Binding-site contacts:
Ligand atom O2' contacts residue GLU74 of chain 21.C at 3.2 Å.
Ligand atom C2' contacts residue GLU74 of chain 21.C at 4.1 Å.
Ligand atom OP1 contacts residue ASN134 of chain 21.C at 4.2 Å.
Ligand atom C1' contacts residue GLU74 of chain 21.C at 3.8 Å.
Ligand atom OP1 contacts residue PRO132 of chain 21.C at 3.6 Å.
Ligand atom P contacts residue LYS10 of chain 21.C at 4.0 Å.
Ligand atom OP2 contacts residue LYS8 of chain 21.C at 2.9 Å (salt-bridge).
Ligand atom O5' contacts residue LYS8 of chain 21.C at 4.5 Å.
Ligand atom O2' contacts residue LEU135 of chain 21.C at 4.3 Å.
Ligand atom O4' contacts residue GLU74 of chain 21.C at 3.7 Å.
Ligand atom O3' contacts residue LYS8 of chain 21.C at 3.8 Å.
Ligand atom P contacts residue LYS8 of chain 21.C at 3.0 Å.
Ligand atom C4' contacts residue GLU74 of chain 21.C at 3.9 Å.
Ligand atom OP1 contacts residue LYS10 of chain 21.C at 4.3 Å.
Ligand atom O3' contacts residue ASN134 of chain 21.C at 4.2 Å.
Ligand atom C2' contacts residue ASN134 of chain 21.C at 4.3 Å.
Ligand atom OP2 contacts residue LYS10 of chain 21.C at 2.9 Å.
Ligand atom O2' contacts residue ASN134 of chain 21.C at 3.2 Å (h-bond).
Ligand atom OP1 contacts residue LYS8 of chain 21.C at 2.6 Å (salt-bridge).

The small molecule below binds the protein below.
Small molecule (SMILES): Nc1ccn([C@@H]2O[C@H](CO[P](=O)(O)O[C@H]3[C@@H](O)[C@H](n4ccc(N)nc4=O)O[C@@H]3CO[P](=O)(O)O[C@H]3[C@@H](O)[C@H](n4ccc(N)nc4=O)O[C@@H]3CO)[C@@H](O)[C@H]2O)c(=O)n1

Sequence of chain 21.C:
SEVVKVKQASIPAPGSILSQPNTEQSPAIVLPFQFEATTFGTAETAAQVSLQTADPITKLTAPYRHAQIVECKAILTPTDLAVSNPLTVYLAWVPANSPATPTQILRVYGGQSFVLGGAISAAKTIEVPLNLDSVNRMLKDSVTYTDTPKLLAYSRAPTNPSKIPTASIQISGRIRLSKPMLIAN